Sequence of chain 8.F:
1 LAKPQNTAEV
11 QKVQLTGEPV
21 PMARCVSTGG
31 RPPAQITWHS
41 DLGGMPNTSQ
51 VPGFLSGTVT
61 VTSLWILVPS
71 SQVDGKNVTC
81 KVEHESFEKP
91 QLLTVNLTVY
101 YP

Binding-site contacts:
Ligand atom C1 contacts residue GLY75 of chain 8.F at 3.9 Å.
Ligand atom O5 contacts residue ASN96 of chain 8.F at 2.2 Å (h-bond).
Ligand atom C1 contacts residue ASN96 of chain 8.F at 1.4 Å.
Ligand atom O7 contacts residue NAG1 of chain 8.K at 3.4 Å.
Ligand atom C2 contacts residue ASN96 of chain 8.F at 2.6 Å.
Ligand atom C8 contacts residue GLY75 of chain 8.F at 2.5 Å.
Ligand atom O7 contacts residue ASN96 of chain 8.F at 3.4 Å (h-bond).
Ligand atom C3 contacts residue ASN96 of chain 8.F at 3.8 Å.
Ligand atom C3 contacts residue GLY75 of chain 8.F at 4.4 Å.
Ligand atom C8 contacts residue NAG1 of chain 8.K at 4.3 Å.
Ligand atom N2 contacts residue ASN96 of chain 8.F at 3.1 Å (h-bond).
Ligand atom C4 contacts residue ASN96 of chain 8.F at 4.2 Å.
Ligand atom C7 contacts residue GLY75 of chain 8.F at 2.9 Å.
Ligand atom N2 contacts residue GLY75 of chain 8.F at 2.6 Å (h-bond).
Ligand atom C5 contacts residue ASN96 of chain 8.F at 3.5 Å.
Ligand atom C8 contacts residue ASN77 of chain 8.F at 3.7 Å.
Ligand atom C7 contacts residue ASN77 of chain 8.F at 3.8 Å.
Ligand atom C2 contacts residue GLY75 of chain 8.F at 3.8 Å.
Ligand atom C7 contacts residue NAG1 of chain 8.K at 4.3 Å.
Ligand atom O7 contacts residue GLY75 of chain 8.F at 4.0 Å.
Ligand atom O7 contacts residue ASN77 of chain 8.F at 3.4 Å (h-bond).
Ligand atom C8 contacts residue LYS76 of chain 8.F at 4.0 Å.
Ligand atom C7 contacts residue ASN96 of chain 8.F at 3.5 Å.

A protein and the small-molecule ligand that binds it are described below.
Small molecule (SMILES): CC(=O)N[C@H]1[C@H](O[C@H]2[C@H](O)[C@@H](NC(C)=O)CO[C@@H]2CO)O[C@H](CO)[C@@H](O[C@@H]2O[C@H](CO)[C@@H](O)[C@H](O)[C@@H]2O)[C@@H]1O